Sequence of chain 3.A:
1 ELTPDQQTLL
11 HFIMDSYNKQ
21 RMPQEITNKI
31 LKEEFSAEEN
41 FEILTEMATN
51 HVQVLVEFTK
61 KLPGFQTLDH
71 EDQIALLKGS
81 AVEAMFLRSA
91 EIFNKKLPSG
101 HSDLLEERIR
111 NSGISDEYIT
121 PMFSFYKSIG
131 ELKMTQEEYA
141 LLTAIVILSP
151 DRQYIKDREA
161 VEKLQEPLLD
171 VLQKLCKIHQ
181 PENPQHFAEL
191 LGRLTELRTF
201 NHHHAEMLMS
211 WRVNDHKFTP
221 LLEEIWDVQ

A protein and the small-molecule ligand that binds it are described below.
Small molecule (SMILES): Cc1cccc(C)c1-c1noc(C(C)C)c1COc1ccc(-c2ccc3cc(C(=O)O)ncc3c2)cc1

Binding-site contacts:
Ligand atom C1 contacts residue PHE41 of chain 3.A at 3.8 Å (hydrophobic).
Ligand atom O1 contacts residue HIS204 of chain 3.A at 3.7 Å.
Ligand atom N2 contacts residue ARG88 of chain 3.A at 3.7 Å.
Ligand atom C27 contacts residue SER89 of chain 3.A at 3.7 Å.
Ligand atom N1 contacts residue HIS204 of chain 3.A at 3.1 Å (h-bond).
Ligand atom C12 contacts residue MET47 of chain 3.A at 3.6 Å (hydrophobic).
Ligand atom C20 contacts residue MET22 of chain 3.A at 3.0 Å (hydrophobic).
Ligand atom C18 contacts residue THR27 of chain 3.A at 3.9 Å.
Ligand atom C27 contacts residue PHE86 of chain 3.A at 3.5 Å (hydrophobic).
Ligand atom C27 contacts residue TYR126 of chain 3.A at 3.4 Å (hydrophobic).
Ligand atom C18 contacts residue ILE92 of chain 3.A at 4.0 Å (hydrophobic).
Ligand atom C10 contacts residue HIS51 of chain 3.A at 3.9 Å.
Ligand atom C9 contacts residue ALA48 of chain 3.A at 3.9 Å (hydrophobic).
Ligand atom C21 contacts residue MET22 of chain 3.A at 3.5 Å (hydrophobic).
Ligand atom C15 contacts residue MET47 of chain 3.A at 3.7 Å (hydrophobic).
Ligand atom C19 contacts residue MET22 of chain 3.A at 3.9 Å (hydrophobic).
Ligand atom O3 contacts residue SER99 of chain 3.A at 3.1 Å.
Ligand atom C22 contacts residue MET22 of chain 3.A at 3.9 Å (hydrophobic).
Ligand atom C23 contacts residue ARG88 of chain 3.A at 3.8 Å.
Ligand atom C23 contacts residue MET22 of chain 3.A at 4.0 Å (hydrophobic).
Ligand atom O1 contacts residue TRP211 of chain 3.A at 3.7 Å.
Ligand atom C28 contacts residue TYR126 of chain 3.A at 3.4 Å (hydrophobic).
Ligand atom C1 contacts residue THR45 of chain 3.A at 3.6 Å.
Ligand atom C26 contacts residue PHE86 of chain 3.A at 3.5 Å (hydrophobic).
Ligand atom N2 contacts residue MET22 of chain 3.A at 3.6 Å.
Ligand atom CL1 contacts residue MET85 of chain 3.A at 3.6 Å (hydrophobic).
Ligand atom C2 contacts residue LEU44 of chain 3.A at 3.9 Å (hydrophobic).
Ligand atom O4 contacts residue MET22 of chain 3.A at 3.9 Å.
Ligand atom CL1 contacts residue TRP226 of chain 3.A at 4.0 Å (hydrophobic).
Ligand atom C20 contacts residue HIS51 of chain 3.A at 3.9 Å.
Ligand atom C1 contacts residue LEU44 of chain 3.A at 3.8 Å (hydrophobic).
Ligand atom C3 contacts residue PHE218 of chain 3.A at 3.8 Å (hydrophobic).
Ligand atom CL1 contacts residue HIS204 of chain 3.A at 3.9 Å.
Ligand atom C7 contacts residue LEU44 of chain 3.A at 3.7 Å (hydrophobic).
Ligand atom C19 contacts residue ARG88 of chain 3.A at 3.8 Å.
Ligand atom C3 contacts residue THR45 of chain 3.A at 3.9 Å.
Ligand atom O4 contacts residue ARG88 of chain 3.A at 3.7 Å.
Ligand atom C2 contacts residue THR45 of chain 3.A at 4.0 Å.
Ligand atom C3 contacts residue TRP226 of chain 3.A at 3.8 Å (hydrophobic).
Ligand atom C11 contacts residue MET47 of chain 3.A at 3.9 Å (hydrophobic).